Sequence of chain 1.B:
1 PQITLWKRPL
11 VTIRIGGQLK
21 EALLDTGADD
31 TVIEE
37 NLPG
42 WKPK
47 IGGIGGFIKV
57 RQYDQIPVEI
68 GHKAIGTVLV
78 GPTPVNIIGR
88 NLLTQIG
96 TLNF

Binding-site contacts:
Ligand atom OE1 contacts residue ASP29 of chain 1.A at 3.0 Å (salt-bridge).
Ligand atom O contacts residue VAL82 of chain 1.A at 3.6 Å.
Ligand atom N1 contacts residue GLY48 of chain 1.B at 3.0 Å (h-bond).
Ligand atom CA3 contacts residue ASP25 of chain 1.B at 3.2 Å.
Ligand atom CA3 contacts residue GLY27 of chain 1.A at 3.4 Å.
Ligand atom CB2 contacts residue GLY27 of chain 1.B at 3.4 Å.
Ligand atom O5 contacts residue GLY48 of chain 1.A at 3.0 Å (h-bond).
Ligand atom NH2 contacts residue VAL82 of chain 1.B at 3.0 Å.
Ligand atom CG2 contacts residue ASP29 of chain 1.B at 3.5 Å.
Ligand atom C5 contacts residue GLY48 of chain 1.A at 3.6 Å.
Ligand atom C3 contacts residue ASP25 of chain 1.A at 3.2 Å.
Ligand atom NE2 contacts residue ILE47 of chain 1.A at 3.6 Å.
Ligand atom CZ contacts residue ARG8 of chain 1.B at 3.5 Å.
Ligand atom N6 contacts residue ASP30 of chain 1.A at 3.4 Å (salt-bridge).
Ligand atom NH2 contacts residue ARG8 of chain 1.B at 3.3 Å (salt-bridge).
Ligand atom CB3 contacts residue ASP25 of chain 1.B at 3.4 Å.
Ligand atom O1 contacts residue ALA28 of chain 1.B at 3.5 Å.
Ligand atom O4 contacts residue ALA28 of chain 1.A at 3.4 Å.
Ligand atom N6 contacts residue ASP29 of chain 1.A at 3.0 Å (salt-bridge).
Ligand atom NE2 contacts residue ASP30 of chain 1.A at 2.8 Å (salt-bridge).
Ligand atom CA2 contacts residue GLY27 of chain 1.B at 3.6 Å.
Ligand atom CZ contacts residue VAL82 of chain 1.B at 3.4 Å (hydrophobic).
Ligand atom N5 contacts residue GLY48 of chain 1.A at 2.9 Å (h-bond).
Ligand atom O1 contacts residue GLY27 of chain 1.B at 3.4 Å (h-bond).
Ligand atom CA4 contacts residue GLY48 of chain 1.A at 3.4 Å.
Ligand atom O4 contacts residue ASP29 of chain 1.A at 3.0 Å (salt-bridge).
Ligand atom NE contacts residue VAL82 of chain 1.B at 2.9 Å.
Ligand atom O1 contacts residue ASP29 of chain 1.B at 3.0 Å (salt-bridge).
Ligand atom CA5 contacts residue ASP29 of chain 1.A at 3.4 Å.
Ligand atom N4 contacts residue GLY27 of chain 1.A at 2.9 Å (h-bond).
Ligand atom N2 contacts residue GLY27 of chain 1.B at 2.9 Å (h-bond).
Ligand atom CB contacts residue ASP29 of chain 1.B at 3.4 Å.
Ligand atom O5 contacts residue ILE47 of chain 1.A at 3.6 Å.
Ligand atom OE1 contacts residue ASP30 of chain 1.A at 2.8 Å (salt-bridge).
Ligand atom N contacts residue GLY48 of chain 1.B at 3.0 Å (h-bond).
Ligand atom O4 contacts residue GLY27 of chain 1.A at 3.3 Å (h-bond).
Ligand atom C3 contacts residue ASP25 of chain 1.B at 3.5 Å.
Ligand atom N3 contacts residue ASP25 of chain 1.B at 2.8 Å (salt-bridge).
Ligand atom CB2 contacts residue ASP25 of chain 1.A at 3.4 Å.
Ligand atom CH3 contacts residue GLY48 of chain 1.B at 3.5 Å.

This protein binds this small molecule.
Small molecule (SMILES): CCCC[C@@H](CN[C@@H](CCCC)C(=O)N[C@@H](CCC(N)=O)C(=O)N[C@@H](CCCNC(N)=[NH2+])C(N)=O)NC(=O)[C@@H](NC(=O)[C@@H](NC(C)=O)[C@@H](C)O)[C@@H](C)CC

Sequence of chain 1.A:
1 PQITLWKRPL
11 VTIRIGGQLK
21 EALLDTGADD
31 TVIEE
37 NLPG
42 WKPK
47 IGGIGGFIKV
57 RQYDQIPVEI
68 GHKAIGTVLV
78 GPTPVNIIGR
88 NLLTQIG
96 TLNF